The protein below binds the small molecule below.
Small molecule (SMILES): CC(=O)N[C@@H]1[C@@H](O)[C@H](O)[C@@H](CO)O[C@H]1O

Binding-site contacts:
Ligand atom N2 contacts residue LEU591 of chain 1.B at 4.4 Å.
Ligand atom C5 contacts residue ASN895 of chain 1.B at 3.6 Å.
Ligand atom N2 contacts residue GLU567 of chain 1.B at 4.2 Å.
Ligand atom C2 contacts residue ASN895 of chain 1.B at 2.4 Å.
Ligand atom C4 contacts residue ASN895 of chain 1.B at 4.2 Å.
Ligand atom O7 contacts residue ASN895 of chain 1.B at 3.0 Å (h-bond).
Ligand atom C1 contacts residue ASN895 of chain 1.B at 1.4 Å.
Ligand atom C7 contacts residue GLU567 of chain 1.B at 3.7 Å.
Ligand atom O5 contacts residue ASN895 of chain 1.B at 2.4 Å (h-bond).
Ligand atom O6 contacts residue ALA893 of chain 1.B at 3.6 Å.
Ligand atom C1 contacts residue LEU591 of chain 1.B at 4.0 Å (hydrophobic).
Ligand atom C6 contacts residue ALA893 of chain 1.B at 3.7 Å (hydrophobic).
Ligand atom C8 contacts residue GLU567 of chain 1.B at 2.6 Å.
Ligand atom C7 contacts residue ASN895 of chain 1.B at 3.1 Å.
Ligand atom C8 contacts residue LEU566 of chain 1.B at 3.7 Å (hydrophobic).
Ligand atom O5 contacts residue PHE894 of chain 1.B at 3.2 Å (h-bond).
Ligand atom C6 contacts residue PHE982 of chain 1.B at 4.4 Å (hydrophobic).
Ligand atom C6 contacts residue ASP984 of chain 1.B at 4.4 Å.
Ligand atom O7 contacts residue GLU567 of chain 1.B at 4.5 Å.
Ligand atom C1 contacts residue PHE894 of chain 1.B at 3.7 Å (hydrophobic).
Ligand atom O5 contacts residue PHE982 of chain 1.B at 4.2 Å.
Ligand atom O6 contacts residue PHE894 of chain 1.B at 4.4 Å.
Ligand atom C3 contacts residue ASN895 of chain 1.B at 3.7 Å.
Ligand atom C5 contacts residue PHE982 of chain 1.B at 4.3 Å (hydrophobic).
Ligand atom C8 contacts residue ASN895 of chain 1.B at 4.2 Å.
Ligand atom N2 contacts residue ASN895 of chain 1.B at 2.8 Å (h-bond).

Sequence of chain 1.B:
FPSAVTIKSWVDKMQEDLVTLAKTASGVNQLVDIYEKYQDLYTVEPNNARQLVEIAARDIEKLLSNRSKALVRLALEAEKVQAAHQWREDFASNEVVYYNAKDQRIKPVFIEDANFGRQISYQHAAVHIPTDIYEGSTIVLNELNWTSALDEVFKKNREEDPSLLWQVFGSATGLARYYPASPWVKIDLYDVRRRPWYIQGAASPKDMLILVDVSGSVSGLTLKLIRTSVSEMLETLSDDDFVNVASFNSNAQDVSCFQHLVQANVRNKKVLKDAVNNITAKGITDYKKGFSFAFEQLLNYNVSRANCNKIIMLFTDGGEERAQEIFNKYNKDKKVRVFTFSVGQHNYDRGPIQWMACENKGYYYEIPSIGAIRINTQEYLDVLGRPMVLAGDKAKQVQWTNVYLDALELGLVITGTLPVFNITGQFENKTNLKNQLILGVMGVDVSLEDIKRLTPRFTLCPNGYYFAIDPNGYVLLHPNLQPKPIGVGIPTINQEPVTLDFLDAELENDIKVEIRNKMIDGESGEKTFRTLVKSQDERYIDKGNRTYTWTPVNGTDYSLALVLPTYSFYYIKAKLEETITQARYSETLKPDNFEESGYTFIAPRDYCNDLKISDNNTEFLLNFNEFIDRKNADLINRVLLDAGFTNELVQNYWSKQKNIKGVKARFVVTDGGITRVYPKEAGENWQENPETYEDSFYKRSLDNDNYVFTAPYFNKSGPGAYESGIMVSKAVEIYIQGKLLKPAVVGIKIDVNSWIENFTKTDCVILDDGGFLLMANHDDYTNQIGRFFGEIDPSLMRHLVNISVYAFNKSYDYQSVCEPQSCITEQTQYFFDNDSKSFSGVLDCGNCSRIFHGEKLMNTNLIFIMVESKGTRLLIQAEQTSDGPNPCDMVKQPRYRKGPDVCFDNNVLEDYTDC